Binding-site contacts:
Ligand atom C3 contacts residue ASN19 of chain 28.BA at 4.0 Å.
Ligand atom C8 contacts residue TYR17 of chain 28.BA at 4.4 Å (hydrophobic).
Ligand atom C1 contacts residue ASN19 of chain 28.BA at 1.6 Å.
Ligand atom O7 contacts residue ASN19 of chain 28.BA at 4.2 Å.
Ligand atom N2 contacts residue ASN19 of chain 28.BA at 3.2 Å (h-bond).
Ligand atom C5 contacts residue ASN19 of chain 28.BA at 3.5 Å.
Ligand atom O5 contacts residue ASN19 of chain 28.BA at 2.5 Å (h-bond).
Ligand atom C2 contacts residue ASN19 of chain 28.BA at 2.9 Å.
Ligand atom C4 contacts residue ASN19 of chain 28.BA at 4.4 Å.
Ligand atom C7 contacts residue ASN19 of chain 28.BA at 3.8 Å.

Sequence of chain 28.BA:
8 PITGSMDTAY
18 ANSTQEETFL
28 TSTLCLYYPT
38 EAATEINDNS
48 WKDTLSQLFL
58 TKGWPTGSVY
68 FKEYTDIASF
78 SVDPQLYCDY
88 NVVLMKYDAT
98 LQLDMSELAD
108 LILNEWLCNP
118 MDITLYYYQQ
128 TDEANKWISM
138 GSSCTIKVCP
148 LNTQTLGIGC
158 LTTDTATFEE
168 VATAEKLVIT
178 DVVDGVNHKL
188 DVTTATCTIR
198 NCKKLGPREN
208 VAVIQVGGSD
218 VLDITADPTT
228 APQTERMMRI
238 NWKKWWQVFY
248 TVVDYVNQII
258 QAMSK

The protein below binds the small molecule below.
Small molecule (SMILES): CC(=O)N[C@H]1[C@H](O[C@H]2[C@H](O)[C@@H](NC(C)=O)CO[C@@H]2CO)O[C@H](CO)[C@@H](O)[C@@H]1O